Binding-site contacts:
Ligand atom C6 contacts residue TYR260 of chain 1.B at 4.4 Å (hydrophobic).
Ligand atom O5 contacts residue TYR260 of chain 1.B at 4.0 Å.
Ligand atom O4 contacts residue CA1 of chain 1.V at 2.6 Å.
Ligand atom C6 contacts residue ASP242 of chain 1.B at 3.5 Å.
Ligand atom O3 contacts residue CA1 of chain 1.V at 2.5 Å.
Ligand atom C4 contacts residue TYR260 of chain 1.B at 3.7 Å (hydrophobic).
Ligand atom C3 contacts residue GLY286 of chain 1.B at 4.1 Å.
Ligand atom O2 contacts residue GLY286 of chain 1.B at 4.2 Å.
Ligand atom O1 contacts residue TYR260 of chain 1.B at 4.5 Å.
Ligand atom C4 contacts residue CA1 of chain 1.V at 3.5 Å.
Ligand atom O5 contacts residue PRO288 of chain 1.B at 3.7 Å.
Ligand atom C5 contacts residue TYR260 of chain 1.B at 3.8 Å (hydrophobic).
Ligand atom C6 contacts residue TRP347 of chain 1.B at 4.1 Å (hydrophobic).
Ligand atom O6 contacts residue TYR260 of chain 1.B at 4.2 Å.
Ligand atom C4 contacts residue ASP242 of chain 1.B at 3.1 Å.
Ligand atom C2 contacts residue PRO288 of chain 1.B at 4.4 Å (hydrophobic).
Ligand atom O3 contacts residue ASP242 of chain 1.B at 3.5 Å (salt-bridge).
Ligand atom O4 contacts residue PRO288 of chain 1.B at 2.8 Å (h-bond).
Ligand atom O3 contacts residue GLY286 of chain 1.B at 3.4 Å (h-bond).
Ligand atom C5 contacts residue ASP242 of chain 1.B at 4.0 Å.
Ligand atom C3 contacts residue ASP242 of chain 1.B at 4.3 Å.
Ligand atom C4 contacts residue PRO288 of chain 1.B at 4.2 Å (hydrophobic).
Ligand atom C3 contacts residue ASP243 of chain 1.B at 3.7 Å.
Ligand atom O4 contacts residue GLY286 of chain 1.B at 3.7 Å.
Ligand atom O4 contacts residue GLY287 of chain 1.B at 4.3 Å.
Ligand atom O4 contacts residue ASP243 of chain 1.B at 4.4 Å.
Ligand atom O3 contacts residue ASP243 of chain 1.B at 2.5 Å (salt-bridge).
Ligand atom C4 contacts residue ASP243 of chain 1.B at 4.1 Å.
Ligand atom C3 contacts residue TYR260 of chain 1.B at 3.8 Å (hydrophobic).
Ligand atom O6 contacts residue PRO346 of chain 1.B at 3.0 Å.
Ligand atom C2 contacts residue GLY286 of chain 1.B at 3.8 Å.
Ligand atom O6 contacts residue PRO288 of chain 1.B at 4.2 Å.
Ligand atom C1 contacts residue PRO288 of chain 1.B at 4.4 Å (hydrophobic).
Ligand atom C6 contacts residue PRO346 of chain 1.B at 3.6 Å (hydrophobic).
Ligand atom C5 contacts residue PRO288 of chain 1.B at 4.3 Å (hydrophobic).
Ligand atom C2 contacts residue CA1 of chain 1.V at 4.0 Å.
Ligand atom C3 contacts residue CA1 of chain 1.V at 3.5 Å.
Ligand atom O4 contacts residue ASP242 of chain 1.B at 2.6 Å (salt-bridge).
Ligand atom O3 contacts residue PRO288 of chain 1.B at 4.4 Å.
Ligand atom C6 contacts residue PRO288 of chain 1.B at 3.8 Å (hydrophobic).

A protein and the small-molecule ligand that binds it are described below.
Small molecule (SMILES): OC[C@H]1O[C@H](OC[C@H]2O[C@H](O)[C@H](O)[C@@H](O)[C@@H]2O)[C@H](O)[C@@H](O)[C@H]1O

Sequence of chain 1.B:
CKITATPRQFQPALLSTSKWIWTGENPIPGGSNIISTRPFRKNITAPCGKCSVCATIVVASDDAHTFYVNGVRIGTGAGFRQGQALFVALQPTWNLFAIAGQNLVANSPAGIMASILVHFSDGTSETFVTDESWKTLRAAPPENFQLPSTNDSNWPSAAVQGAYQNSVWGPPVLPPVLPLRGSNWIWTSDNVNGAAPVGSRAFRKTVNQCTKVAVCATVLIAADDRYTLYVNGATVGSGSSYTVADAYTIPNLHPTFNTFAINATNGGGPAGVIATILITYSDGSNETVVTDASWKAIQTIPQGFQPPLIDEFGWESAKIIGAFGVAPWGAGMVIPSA